Binding-site contacts:
Ligand atom CAH contacts residue ASP204 of chain 1.A at 3.9 Å.
Ligand atom CAK contacts residue LYS85 of chain 1.A at 4.0 Å.
Ligand atom NAL contacts residue LYS85 of chain 1.A at 4.0 Å.
Ligand atom CAV contacts residue LEU191 of chain 1.A at 3.6 Å (hydrophobic).
Ligand atom OAU contacts residue ILE62 of chain 1.A at 3.1 Å.
Ligand atom CAV contacts residue MET137 of chain 1.A at 3.7 Å (hydrophobic).
Ligand atom CAH contacts residue PHE67 of chain 1.A at 3.8 Å (hydrophobic).
Ligand atom CAR contacts residue LEU191 of chain 1.A at 3.9 Å (hydrophobic).
Ligand atom CAD contacts residue ASN141 of chain 1.A at 3.9 Å.
Ligand atom CAB contacts residue GLY63 of chain 1.A at 3.8 Å.
Ligand atom CAV contacts residue SER139 of chain 1.A at 4.0 Å.
Ligand atom NAG contacts residue PHE67 of chain 1.A at 3.4 Å.
Ligand atom OAM contacts residue ASP204 of chain 1.A at 3.3 Å (salt-bridge).
Ligand atom CAV contacts residue ILE62 of chain 1.A at 3.9 Å (hydrophobic).
Ligand atom CAC contacts residue ASN141 of chain 1.A at 3.8 Å.
Ligand atom OAU contacts residue LEU191 of chain 1.A at 3.7 Å.
Ligand atom CAS contacts residue GLU136 of chain 1.A at 3.4 Å.
Ligand atom NAG contacts residue ASP204 of chain 1.A at 3.8 Å.
Ligand atom CAN contacts residue VAL203 of chain 1.A at 3.9 Å (hydrophobic).
Ligand atom CAS contacts residue LEU138 of chain 1.A at 3.7 Å (hydrophobic).
Ligand atom CAH contacts residue VAL70 of chain 1.A at 4.0 Å (hydrophobic).
Ligand atom CAT contacts residue VAL203 of chain 1.A at 4.0 Å (hydrophobic).
Ligand atom CAR contacts residue LEU138 of chain 1.A at 4.0 Å (hydrophobic).
Ligand atom CAK contacts residue ASP204 of chain 1.A at 3.8 Å.
Ligand atom NAL contacts residue ASP204 of chain 1.A at 3.2 Å (salt-bridge).
Ligand atom CAQ contacts residue LEU191 of chain 1.A at 3.6 Å (hydrophobic).
Ligand atom OAM contacts residue LYS85 of chain 1.A at 3.4 Å (salt-bridge).
Ligand atom CAP contacts residue LEU191 of chain 1.A at 3.9 Å (hydrophobic).
Ligand atom NAL contacts residue PHE67 of chain 1.A at 4.0 Å.
Ligand atom CAT contacts residue PHE135 of chain 1.A at 3.8 Å (hydrophobic).
Ligand atom OAW contacts residue LEU138 of chain 1.A at 3.0 Å (h-bond).
Ligand atom CAV contacts residue LEU138 of chain 1.A at 3.4 Å (hydrophobic).
Ligand atom CAR contacts residue ALA83 of chain 1.A at 3.4 Å (hydrophobic).
Ligand atom OAW contacts residue MET137 of chain 1.A at 3.7 Å.
Ligand atom CAQ contacts residue ALA83 of chain 1.A at 4.0 Å (hydrophobic).
Ligand atom NAI contacts residue VAL70 of chain 1.A at 3.8 Å.
Ligand atom CAQ contacts residue ILE62 of chain 1.A at 3.9 Å (hydrophobic).
Ligand atom CAS contacts residue PHE135 of chain 1.A at 4.0 Å (hydrophobic).
Ligand atom CAS contacts residue ALA83 of chain 1.A at 3.6 Å (hydrophobic).
Ligand atom OAW contacts residue ALA83 of chain 1.A at 3.6 Å.

Sequence of chain 1.A:
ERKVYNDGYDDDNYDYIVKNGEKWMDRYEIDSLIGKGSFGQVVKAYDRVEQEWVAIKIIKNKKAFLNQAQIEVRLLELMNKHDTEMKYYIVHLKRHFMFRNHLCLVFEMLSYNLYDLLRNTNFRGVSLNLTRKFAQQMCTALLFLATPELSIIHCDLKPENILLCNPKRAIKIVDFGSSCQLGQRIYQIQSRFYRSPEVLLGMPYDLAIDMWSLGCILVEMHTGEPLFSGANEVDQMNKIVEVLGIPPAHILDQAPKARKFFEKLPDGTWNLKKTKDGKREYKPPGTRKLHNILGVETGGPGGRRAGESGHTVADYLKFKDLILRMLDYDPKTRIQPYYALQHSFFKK

The small molecule below binds the protein below.
Small molecule (SMILES): O=C1N=C(Nc2ccccc2)N=C1Cc1ccc2c(c1)OCO2